Binding-site contacts:
Ligand atom N1 contacts residue CYS533 of chain 1.D at 3.6 Å.
Ligand atom C1 contacts residue VAL484 of chain 1.D at 3.6 Å (hydrophobic).
Ligand atom N2 contacts residue CYS68 of chain 1.D at 3.2 Å.
Ligand atom C2 contacts residue O1 of chain 1.Z at 2.5 Å.
Ligand atom O3 contacts residue PRO485 of chain 1.D at 3.5 Å.
Ligand atom C2 contacts residue CYS533 of chain 1.D at 3.9 Å (hydrophobic).
Ligand atom C2 contacts residue ALA461 of chain 1.D at 3.9 Å (hydrophobic).
Ligand atom C1 contacts residue PRO485 of chain 1.D at 3.4 Å (hydrophobic).
Ligand atom C1 contacts residue O1 of chain 1.Z at 3.0 Å.
Ligand atom O3 contacts residue VAL484 of chain 1.D at 3.5 Å.
Ligand atom N2 contacts residue PRO462 of chain 1.D at 3.6 Å.
Ligand atom N1 contacts residue CYS530 of chain 1.D at 4.0 Å.
Ligand atom N2 contacts residue ARG463 of chain 1.D at 3.2 Å (salt-bridge).
Ligand atom C1 contacts residue ARG463 of chain 1.D at 3.8 Å.
Ligand atom C1 contacts residue CYS530 of chain 1.D at 3.9 Å (hydrophobic).
Ligand atom N1 contacts residue SER486 of chain 1.D at 2.8 Å (h-bond).
Ligand atom FE contacts residue NI1 of chain 1.W at 2.9 Å.
Ligand atom O3 contacts residue HIS72 of chain 1.D at 3.7 Å.
Ligand atom C3 contacts residue HIS72 of chain 1.D at 3.6 Å.
Ligand atom N2 contacts residue ALA461 of chain 1.D at 3.5 Å.
Ligand atom C3 contacts residue CYS68 of chain 1.D at 3.4 Å (hydrophobic).
Ligand atom C3 contacts residue CYS533 of chain 1.D at 3.0 Å (hydrophobic).
Ligand atom O3 contacts residue VAL71 of chain 1.D at 3.6 Å.
Ligand atom FE contacts residue CYS533 of chain 1.D at 2.2 Å.
Ligand atom C2 contacts residue CYS68 of chain 1.D at 2.7 Å (hydrophobic).
Ligand atom C1 contacts residue SER486 of chain 1.D at 3.8 Å.
Ligand atom O3 contacts residue LEU466 of chain 1.D at 3.3 Å.
Ligand atom FE contacts residue CYS68 of chain 1.D at 2.2 Å.
Ligand atom N2 contacts residue O1 of chain 1.Z at 3.2 Å (h-bond).
Ligand atom C2 contacts residue NI1 of chain 1.W at 3.9 Å.
Ligand atom C2 contacts residue ARG463 of chain 1.D at 3.7 Å.
Ligand atom C3 contacts residue VAL484 of chain 1.D at 3.0 Å (hydrophobic).
Ligand atom FE contacts residue O1 of chain 1.Z at 2.1 Å.
Ligand atom N1 contacts residue PRO485 of chain 1.D at 3.2 Å.
Ligand atom N1 contacts residue ARG463 of chain 1.D at 3.9 Å.
Ligand atom C3 contacts residue PRO485 of chain 1.D at 3.6 Å (hydrophobic).
Ligand atom N1 contacts residue O1 of chain 1.Z at 4.0 Å.
Ligand atom C1 contacts residue CYS533 of chain 1.D at 3.0 Å (hydrophobic).
Ligand atom N1 contacts residue VAL484 of chain 1.D at 3.7 Å.
Ligand atom O3 contacts residue ALA461 of chain 1.D at 3.5 Å.

Sequence of chain 1.D:
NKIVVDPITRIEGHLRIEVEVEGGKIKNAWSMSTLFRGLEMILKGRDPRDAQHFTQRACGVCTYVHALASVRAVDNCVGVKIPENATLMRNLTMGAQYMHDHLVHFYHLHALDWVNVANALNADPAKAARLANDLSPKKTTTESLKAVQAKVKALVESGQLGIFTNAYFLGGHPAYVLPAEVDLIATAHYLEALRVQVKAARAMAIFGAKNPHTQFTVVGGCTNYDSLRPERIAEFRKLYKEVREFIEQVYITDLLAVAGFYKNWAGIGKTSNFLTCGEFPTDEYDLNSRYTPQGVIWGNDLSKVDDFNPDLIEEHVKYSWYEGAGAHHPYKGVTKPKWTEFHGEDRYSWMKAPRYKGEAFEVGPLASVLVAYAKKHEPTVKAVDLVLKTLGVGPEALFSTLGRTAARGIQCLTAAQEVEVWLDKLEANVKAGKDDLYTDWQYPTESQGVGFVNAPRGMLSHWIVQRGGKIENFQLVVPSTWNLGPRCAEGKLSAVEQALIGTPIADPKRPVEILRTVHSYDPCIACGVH

The protein below binds the small molecule below.
Small molecule (SMILES): N#C[Fe](=C=O)C#N